The protein below binds the small molecule below.
Small molecule (SMILES): Cc1cc(CCCCCCCOc2ccc(C3=N[C@@H](C)CO3)cc2)on1

Binding-site contacts:
Ligand atom C1B contacts residue MET221 of chain 5.A at 3.8 Å (hydrophobic).
Ligand atom C31 contacts residue SER175 of chain 5.A at 3.6 Å.
Ligand atom CM1 contacts residue SER107 of chain 5.A at 3.9 Å.
Ligand atom C4B contacts residue LEU106 of chain 5.A at 3.7 Å (hydrophobic).
Ligand atom C5B contacts residue LEU106 of chain 5.A at 3.5 Å (hydrophobic).
Ligand atom C31 contacts residue ALA150 of chain 5.A at 3.5 Å (hydrophobic).
Ligand atom C3C contacts residue TYR128 of chain 5.A at 3.9 Å (hydrophobic).
Ligand atom C4A contacts residue ASN219 of chain 5.A at 3.5 Å.
Ligand atom C3 contacts residue PHE186 of chain 5.A at 3.8 Å (hydrophobic).
Ligand atom C4 contacts residue MET224 of chain 5.A at 3.8 Å (hydrophobic).
Ligand atom N2 contacts residue PHE186 of chain 5.A at 3.7 Å.
Ligand atom N3A contacts residue ASN219 of chain 5.A at 3.0 Å (h-bond).
Ligand atom O1B contacts residue TYR128 of chain 5.A at 3.9 Å.
Ligand atom C6C contacts residue VAL191 of chain 5.A at 3.2 Å (hydrophobic).
Ligand atom C2C contacts residue VAL188 of chain 5.A at 3.2 Å (hydrophobic).
Ligand atom C7C contacts residue TYR197 of chain 5.A at 3.8 Å (hydrophobic).
Ligand atom C3C contacts residue VAL188 of chain 5.A at 3.3 Å (hydrophobic).
Ligand atom C5C contacts residue ILE104 of chain 5.A at 3.8 Å (hydrophobic).
Ligand atom O1 contacts residue TYR152 of chain 5.A at 3.9 Å.
Ligand atom C6B contacts residue TYR197 of chain 5.A at 3.6 Å (hydrophobic).
Ligand atom C7C contacts residue TYR128 of chain 5.A at 3.6 Å (hydrophobic).
Ligand atom C31 contacts residue VAL176 of chain 5.A at 3.3 Å (hydrophobic).
Ligand atom C4C contacts residue TYR152 of chain 5.A at 3.8 Å (hydrophobic).
Ligand atom C3B contacts residue MET221 of chain 5.A at 3.8 Å (hydrophobic).
Ligand atom C31 contacts residue PRO174 of chain 5.A at 3.4 Å (hydrophobic).
Ligand atom C5 contacts residue PHE186 of chain 5.A at 3.5 Å (hydrophobic).
Ligand atom C5B contacts residue TYR197 of chain 5.A at 3.7 Å (hydrophobic).
Ligand atom O1 contacts residue VAL188 of chain 5.A at 3.8 Å.
Ligand atom C6C contacts residue MET221 of chain 5.A at 3.7 Å (hydrophobic).
Ligand atom C2B contacts residue MET221 of chain 5.A at 3.5 Å (hydrophobic).
Ligand atom C6B contacts residue LEU106 of chain 5.A at 3.9 Å (hydrophobic).
Ligand atom O1B contacts residue MET221 of chain 5.A at 3.4 Å.
Ligand atom O1 contacts residue ALA24 of chain 5.C at 3.6 Å.
Ligand atom C4 contacts residue TYR152 of chain 5.A at 3.9 Å (hydrophobic).
Ligand atom C5C contacts residue TYR128 of chain 5.A at 3.5 Å (hydrophobic).
Ligand atom C3 contacts residue PRO174 of chain 5.A at 3.8 Å (hydrophobic).
Ligand atom O1 contacts residue PHE186 of chain 5.A at 3.5 Å.
Ligand atom C4 contacts residue PHE186 of chain 5.A at 3.6 Å (hydrophobic).
Ligand atom C5 contacts residue TYR152 of chain 5.A at 3.8 Å (hydrophobic).
Ligand atom N2 contacts residue ALA24 of chain 5.C at 3.4 Å.

Sequence of chain 5.A:
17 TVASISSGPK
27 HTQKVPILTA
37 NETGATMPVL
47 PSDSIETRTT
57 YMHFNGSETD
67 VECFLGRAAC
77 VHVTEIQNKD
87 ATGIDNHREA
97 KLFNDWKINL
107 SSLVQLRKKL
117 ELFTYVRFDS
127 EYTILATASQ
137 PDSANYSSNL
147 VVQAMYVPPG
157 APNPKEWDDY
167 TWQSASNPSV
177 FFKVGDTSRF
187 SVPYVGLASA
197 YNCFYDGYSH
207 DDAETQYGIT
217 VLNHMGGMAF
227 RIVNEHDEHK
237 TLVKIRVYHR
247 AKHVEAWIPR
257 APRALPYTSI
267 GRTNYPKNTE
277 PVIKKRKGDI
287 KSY

Sequence of chain 5.C:
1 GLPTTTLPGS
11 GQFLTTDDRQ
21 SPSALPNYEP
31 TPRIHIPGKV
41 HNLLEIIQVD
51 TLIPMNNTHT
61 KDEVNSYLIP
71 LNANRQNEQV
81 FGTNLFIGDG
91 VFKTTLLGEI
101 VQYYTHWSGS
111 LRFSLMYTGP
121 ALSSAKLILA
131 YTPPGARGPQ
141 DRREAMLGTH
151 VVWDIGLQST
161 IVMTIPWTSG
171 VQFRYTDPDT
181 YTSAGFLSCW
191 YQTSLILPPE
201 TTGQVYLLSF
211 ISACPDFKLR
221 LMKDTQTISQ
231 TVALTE